Sequence of chain 1.E:
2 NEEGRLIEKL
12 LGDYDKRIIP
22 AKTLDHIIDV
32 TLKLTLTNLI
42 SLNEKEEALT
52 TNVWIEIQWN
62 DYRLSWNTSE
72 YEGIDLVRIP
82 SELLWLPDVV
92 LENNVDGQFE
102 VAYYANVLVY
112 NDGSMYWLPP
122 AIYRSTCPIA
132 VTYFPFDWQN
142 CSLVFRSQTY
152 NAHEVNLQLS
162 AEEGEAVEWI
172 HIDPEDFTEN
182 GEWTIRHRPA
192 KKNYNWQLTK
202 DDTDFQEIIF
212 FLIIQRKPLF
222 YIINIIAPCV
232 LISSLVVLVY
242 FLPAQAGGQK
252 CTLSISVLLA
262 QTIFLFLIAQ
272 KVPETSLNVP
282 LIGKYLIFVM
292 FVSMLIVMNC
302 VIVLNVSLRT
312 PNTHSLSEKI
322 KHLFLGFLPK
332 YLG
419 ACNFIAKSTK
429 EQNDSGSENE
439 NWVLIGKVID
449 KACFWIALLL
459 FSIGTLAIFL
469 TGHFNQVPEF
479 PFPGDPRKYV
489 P

Binding-site contacts:
Ligand atom C8 contacts residue ASN68 of chain 1.E at 4.3 Å.
Ligand atom O5 contacts residue SER70 of chain 1.E at 2.6 Å (h-bond).
Ligand atom C5 contacts residue SER70 of chain 1.E at 3.5 Å.
Ligand atom O5 contacts residue GLU71 of chain 1.E at 4.5 Å.
Ligand atom N2 contacts residue ASN68 of chain 1.E at 2.9 Å (h-bond).
Ligand atom O5 contacts residue ASN68 of chain 1.E at 2.4 Å (h-bond).
Ligand atom C6 contacts residue SER70 of chain 1.E at 3.3 Å.
Ligand atom C5 contacts residue ASN68 of chain 1.E at 3.7 Å.
Ligand atom C1 contacts residue SER70 of chain 1.E at 3.5 Å.
Ligand atom C4 contacts residue ASN68 of chain 1.E at 4.2 Å.
Ligand atom O6 contacts residue SER70 of chain 1.E at 3.1 Å (h-bond).
Ligand atom C7 contacts residue ASN68 of chain 1.E at 3.2 Å.
Ligand atom C3 contacts residue ASN68 of chain 1.E at 3.8 Å.
Ligand atom C1 contacts residue ASN68 of chain 1.E at 1.4 Å.
Ligand atom O7 contacts residue ASN68 of chain 1.E at 3.1 Å (h-bond).
Ligand atom O7 contacts residue GLU71 of chain 1.E at 3.9 Å.
Ligand atom C2 contacts residue ASN68 of chain 1.E at 2.4 Å.

The small molecule below binds the protein below.
Small molecule (SMILES): CC(=O)N[C@@H]1[C@@H](O)[C@H](O)[C@@H](CO)O[C@H]1O